Sequence of chain 1.A:
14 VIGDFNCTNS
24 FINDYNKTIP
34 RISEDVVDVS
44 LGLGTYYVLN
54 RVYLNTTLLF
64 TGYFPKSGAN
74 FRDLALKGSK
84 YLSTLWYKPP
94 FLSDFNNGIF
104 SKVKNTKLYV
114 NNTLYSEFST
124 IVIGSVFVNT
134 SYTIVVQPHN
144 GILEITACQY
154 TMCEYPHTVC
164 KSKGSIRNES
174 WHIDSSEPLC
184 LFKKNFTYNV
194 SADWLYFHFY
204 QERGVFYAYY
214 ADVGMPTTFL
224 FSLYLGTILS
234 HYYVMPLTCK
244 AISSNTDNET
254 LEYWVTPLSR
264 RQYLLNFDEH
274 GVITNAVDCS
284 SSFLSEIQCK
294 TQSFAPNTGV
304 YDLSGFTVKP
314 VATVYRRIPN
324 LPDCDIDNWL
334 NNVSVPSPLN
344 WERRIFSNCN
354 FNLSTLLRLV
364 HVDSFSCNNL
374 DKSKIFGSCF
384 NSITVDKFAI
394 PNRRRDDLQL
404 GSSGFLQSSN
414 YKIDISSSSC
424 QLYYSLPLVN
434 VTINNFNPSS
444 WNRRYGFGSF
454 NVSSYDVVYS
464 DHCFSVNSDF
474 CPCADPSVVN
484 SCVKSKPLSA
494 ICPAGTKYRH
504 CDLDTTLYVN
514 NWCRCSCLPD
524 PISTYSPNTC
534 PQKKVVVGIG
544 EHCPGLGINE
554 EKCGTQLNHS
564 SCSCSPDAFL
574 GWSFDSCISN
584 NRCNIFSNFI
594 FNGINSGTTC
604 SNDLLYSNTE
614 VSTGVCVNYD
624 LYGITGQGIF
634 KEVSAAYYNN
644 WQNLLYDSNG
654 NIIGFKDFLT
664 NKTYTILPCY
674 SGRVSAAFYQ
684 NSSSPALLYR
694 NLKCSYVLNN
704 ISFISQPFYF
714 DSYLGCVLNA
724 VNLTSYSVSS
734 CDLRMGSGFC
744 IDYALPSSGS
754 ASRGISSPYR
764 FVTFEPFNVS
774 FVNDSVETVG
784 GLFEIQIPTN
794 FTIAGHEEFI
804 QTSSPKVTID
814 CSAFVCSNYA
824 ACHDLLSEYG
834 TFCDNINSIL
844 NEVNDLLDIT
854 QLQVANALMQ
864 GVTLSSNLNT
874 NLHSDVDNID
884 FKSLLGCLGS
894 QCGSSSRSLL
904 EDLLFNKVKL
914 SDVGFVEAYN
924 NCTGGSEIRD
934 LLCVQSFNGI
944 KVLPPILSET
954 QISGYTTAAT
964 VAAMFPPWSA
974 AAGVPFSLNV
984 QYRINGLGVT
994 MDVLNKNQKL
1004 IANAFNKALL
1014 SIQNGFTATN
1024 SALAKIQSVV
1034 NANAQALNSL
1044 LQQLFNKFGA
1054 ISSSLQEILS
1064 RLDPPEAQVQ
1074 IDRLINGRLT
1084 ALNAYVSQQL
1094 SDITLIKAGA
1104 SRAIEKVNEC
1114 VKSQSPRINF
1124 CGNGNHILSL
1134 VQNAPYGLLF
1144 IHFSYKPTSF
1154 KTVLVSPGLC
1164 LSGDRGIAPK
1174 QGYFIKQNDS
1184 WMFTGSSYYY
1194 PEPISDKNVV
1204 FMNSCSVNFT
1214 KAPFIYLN

Binding-site contacts:
Ligand atom C1 contacts residue ASN924 of chain 1.A at 1.4 Å.
Ligand atom C8 contacts residue GLU920 of chain 1.A at 3.6 Å.
Ligand atom O6 contacts residue ASN924 of chain 1.A at 4.4 Å.
Ligand atom O5 contacts residue SER929 of chain 1.A at 2.7 Å (h-bond).
Ligand atom C7 contacts residue GLU920 of chain 1.A at 3.9 Å.
Ligand atom O7 contacts residue ASN924 of chain 1.A at 3.2 Å (h-bond).
Ligand atom O7 contacts residue GLU920 of chain 1.A at 4.5 Å.
Ligand atom C3 contacts residue ASN924 of chain 1.A at 3.8 Å.
Ligand atom C8 contacts residue ALA921 of chain 1.A at 4.3 Å (hydrophobic).
Ligand atom C7 contacts residue ASN924 of chain 1.A at 3.3 Å.
Ligand atom C5 contacts residue ASN924 of chain 1.A at 3.6 Å.
Ligand atom O5 contacts residue ASN924 of chain 1.A at 2.3 Å (h-bond).
Ligand atom C2 contacts residue SER929 of chain 1.A at 3.8 Å.
Ligand atom C4 contacts residue SER929 of chain 1.A at 4.0 Å.
Ligand atom C5 contacts residue SER929 of chain 1.A at 3.6 Å.
Ligand atom C8 contacts residue ASN924 of chain 1.A at 4.5 Å.
Ligand atom C2 contacts residue ASN924 of chain 1.A at 2.5 Å.
Ligand atom C6 contacts residue SER929 of chain 1.A at 3.7 Å.
Ligand atom N2 contacts residue GLU920 of chain 1.A at 4.1 Å.
Ligand atom N2 contacts residue ASN924 of chain 1.A at 3.0 Å (h-bond).
Ligand atom C4 contacts residue ASN924 of chain 1.A at 4.2 Å.
Ligand atom O6 contacts residue SER929 of chain 1.A at 2.8 Å (h-bond).
Ligand atom C1 contacts residue SER929 of chain 1.A at 3.4 Å.

This small molecule binds to this protein.
Small molecule (SMILES): CC(=O)N[C@@H]1[C@@H](O)[C@H](O)[C@@H](CO)O[C@H]1O